A protein and the small-molecule ligand that binds it are described below.
Small molecule (SMILES): O=C(O)c1cccc(O)c1

Sequence of chain 1.B:
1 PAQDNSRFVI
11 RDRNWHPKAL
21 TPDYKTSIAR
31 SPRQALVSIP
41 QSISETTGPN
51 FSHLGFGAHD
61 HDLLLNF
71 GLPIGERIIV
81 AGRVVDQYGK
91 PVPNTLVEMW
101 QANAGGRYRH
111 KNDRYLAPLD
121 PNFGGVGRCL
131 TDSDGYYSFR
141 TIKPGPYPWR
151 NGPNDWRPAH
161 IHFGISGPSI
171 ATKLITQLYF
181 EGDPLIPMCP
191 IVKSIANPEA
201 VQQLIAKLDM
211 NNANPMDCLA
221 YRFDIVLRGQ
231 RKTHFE

Sequence of chain 1.A:
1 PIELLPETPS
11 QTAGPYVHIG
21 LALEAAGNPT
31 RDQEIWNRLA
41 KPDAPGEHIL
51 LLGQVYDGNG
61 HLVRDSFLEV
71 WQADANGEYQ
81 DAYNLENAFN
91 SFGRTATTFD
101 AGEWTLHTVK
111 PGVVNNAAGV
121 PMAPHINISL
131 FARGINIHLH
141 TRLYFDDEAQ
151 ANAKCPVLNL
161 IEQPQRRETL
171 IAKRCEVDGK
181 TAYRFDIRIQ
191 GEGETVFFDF

Binding-site contacts:
Ligand atom C3 contacts residue PRO15 of chain 1.A at 3.9 Å (hydrophobic).
Ligand atom C1 contacts residue ILE191 of chain 1.B at 4.0 Å (hydrophobic).
Ligand atom O3 contacts residue FE1 of chain 1.M at 3.4 Å.
Ligand atom O3 contacts residue HIS160 of chain 1.B at 4.1 Å.
Ligand atom C2 contacts residue ILE191 of chain 1.B at 3.4 Å (hydrophobic).
Ligand atom C1' contacts residue PRO15 of chain 1.A at 3.6 Å (hydrophobic).
Ligand atom C2 contacts residue PRO15 of chain 1.A at 3.4 Å (hydrophobic).
Ligand atom C4 contacts residue TYR147 of chain 1.B at 2.7 Å (hydrophobic).
Ligand atom O3 contacts residue ARG157 of chain 1.B at 2.9 Å (salt-bridge).
Ligand atom O3 contacts residue GLN177 of chain 1.B at 3.3 Å (h-bond).
Ligand atom C5 contacts residue TYR147 of chain 1.B at 3.5 Å (hydrophobic).
Ligand atom C6 contacts residue PRO15 of chain 1.A at 3.7 Å (hydrophobic).
Ligand atom C4 contacts residue FE1 of chain 1.M at 3.3 Å.
Ligand atom O3 contacts residue GLY14 of chain 1.A at 4.1 Å.
Ligand atom C1' contacts residue TYR24 of chain 1.B at 3.3 Å (hydrophobic).
Ligand atom C3 contacts residue GLY14 of chain 1.A at 4.2 Å.
Ligand atom O1' contacts residue TYR24 of chain 1.B at 2.1 Å (h-bond).
Ligand atom O1' contacts residue ILE191 of chain 1.B at 4.1 Å.
Ligand atom O3 contacts residue ILE191 of chain 1.B at 3.9 Å.
Ligand atom O1' contacts residue GLY134 of chain 1.A at 4.1 Å.
Ligand atom C4 contacts residue ARG157 of chain 1.B at 3.7 Å.
Ligand atom C5 contacts residue ARG157 of chain 1.B at 4.0 Å.
Ligand atom O3 contacts residue TYR147 of chain 1.B at 4.0 Å.
Ligand atom O2' contacts residue PRO15 of chain 1.A at 4.2 Å.
Ligand atom C6 contacts residue TRP149 of chain 1.B at 3.6 Å (hydrophobic).
Ligand atom C3 contacts residue ARG157 of chain 1.B at 3.4 Å.
Ligand atom O3 contacts residue HIS162 of chain 1.B at 3.4 Å.
Ligand atom C3 contacts residue TYR147 of chain 1.B at 3.8 Å (hydrophobic).
Ligand atom C3 contacts residue FE1 of chain 1.M at 3.7 Å.
Ligand atom C2 contacts residue GLY14 of chain 1.A at 3.8 Å.
Ligand atom O2' contacts residue TRP149 of chain 1.B at 3.5 Å.
Ligand atom C5 contacts residue PRO15 of chain 1.A at 4.1 Å (hydrophobic).
Ligand atom O2' contacts residue TYR24 of chain 1.B at 4.0 Å.
Ligand atom C3 contacts residue ILE191 of chain 1.B at 3.8 Å (hydrophobic).
Ligand atom C1 contacts residue TRP149 of chain 1.B at 3.9 Å (hydrophobic).
Ligand atom C1' contacts residue TRP149 of chain 1.B at 3.7 Å (hydrophobic).
Ligand atom C1 contacts residue PRO15 of chain 1.A at 3.3 Å (hydrophobic).
Ligand atom O1' contacts residue PRO15 of chain 1.A at 4.0 Å.
Ligand atom C1' contacts residue ARG133 of chain 1.A at 4.0 Å.
Ligand atom O1' contacts residue ARG133 of chain 1.A at 3.4 Å.